Binding-site contacts:
Ligand atom C1 contacts residue TRP231 of chain 1.A at 4.0 Å (hydrophobic).
Ligand atom C4 contacts residue TYR156 of chain 1.A at 4.0 Å (hydrophobic).
Ligand atom O3 contacts residue ARG67 of chain 1.A at 2.9 Å (salt-bridge).
Ligand atom O2 contacts residue MET331 of chain 1.A at 3.9 Å.
Ligand atom C4 contacts residue TRP341 of chain 1.A at 3.6 Å (hydrophobic).
Ligand atom C3 contacts residue ARG67 of chain 1.A at 4.0 Å.
Ligand atom C2 contacts residue TRP63 of chain 1.A at 4.1 Å (hydrophobic).
Ligand atom C6 contacts residue PRO155 of chain 1.A at 3.7 Å (hydrophobic).
Ligand atom O2 contacts residue TRP63 of chain 1.A at 3.2 Å (h-bond).
Ligand atom O3 contacts residue GLU112 of chain 1.A at 3.9 Å.
Ligand atom O2 contacts residue ALA64 of chain 1.A at 3.3 Å.
Ligand atom O6 contacts residue PRO155 of chain 1.A at 3.3 Å.
Ligand atom O2 contacts residue ASP66 of chain 1.A at 2.6 Å (salt-bridge).
Ligand atom C2 contacts residue GLU112 of chain 1.A at 3.5 Å.
Ligand atom C6 contacts residue TYR156 of chain 1.A at 3.7 Å (hydrophobic).
Ligand atom O4 contacts residue ARG67 of chain 1.A at 3.0 Å (salt-bridge).
Ligand atom O5 contacts residue TYR156 of chain 1.A at 3.2 Å.
Ligand atom C1 contacts residue LYS16 of chain 1.A at 3.9 Å.
Ligand atom O3 contacts residue TRP63 of chain 1.A at 3.5 Å (h-bond).
Ligand atom O6 contacts residue TYR156 of chain 1.A at 3.0 Å (h-bond).
Ligand atom C2 contacts residue ASP66 of chain 1.A at 3.4 Å.
Ligand atom C6 contacts residue GLU154 of chain 1.A at 3.3 Å.
Ligand atom C2 contacts residue TRP231 of chain 1.A at 4.0 Å (hydrophobic).
Ligand atom C5 contacts residue TYR156 of chain 1.A at 4.1 Å (hydrophobic).
Ligand atom O3 contacts residue ALA64 of chain 1.A at 3.2 Å.
Ligand atom O1 contacts residue LYS16 of chain 1.A at 3.9 Å.
Ligand atom C6 contacts residue TRP341 of chain 1.A at 3.8 Å (hydrophobic).
Ligand atom O1 contacts residue TRP63 of chain 1.A at 4.1 Å.
Ligand atom O3 contacts residue ASP66 of chain 1.A at 2.7 Å (salt-bridge).
Ligand atom C2 contacts residue LYS16 of chain 1.A at 4.0 Å.
Ligand atom O6 contacts residue GLU154 of chain 1.A at 2.6 Å (salt-bridge).
Ligand atom C1 contacts residue TYR156 of chain 1.A at 3.6 Å (hydrophobic).
Ligand atom C3 contacts residue TRP63 of chain 1.A at 3.8 Å (hydrophobic).
Ligand atom C3 contacts residue ASP66 of chain 1.A at 3.5 Å.
Ligand atom O2 contacts residue LYS16 of chain 1.A at 3.1 Å (salt-bridge).
Ligand atom O2 contacts residue GLU112 of chain 1.A at 2.6 Å (salt-bridge).
Ligand atom C5 contacts residue GLU154 of chain 1.A at 3.9 Å.
Ligand atom O4 contacts residue TRP63 of chain 1.A at 4.0 Å.
Ligand atom O6 contacts residue PHE157 of chain 1.A at 3.9 Å.
Ligand atom O4 contacts residue TRP341 of chain 1.A at 4.1 Å.

Sequence of chain 1.A:
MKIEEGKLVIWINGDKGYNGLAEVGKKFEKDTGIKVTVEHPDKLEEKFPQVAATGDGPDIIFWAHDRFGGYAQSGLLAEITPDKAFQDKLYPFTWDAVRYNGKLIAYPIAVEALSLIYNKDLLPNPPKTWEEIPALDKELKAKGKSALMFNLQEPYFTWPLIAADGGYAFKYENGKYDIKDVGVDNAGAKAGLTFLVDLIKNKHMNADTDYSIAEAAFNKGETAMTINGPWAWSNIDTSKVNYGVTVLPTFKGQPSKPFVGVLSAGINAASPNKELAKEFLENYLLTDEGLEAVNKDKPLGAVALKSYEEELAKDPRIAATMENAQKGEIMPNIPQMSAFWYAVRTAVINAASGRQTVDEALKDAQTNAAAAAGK

The protein below binds the small molecule below.
Small molecule (SMILES): OC[C@H]1O[C@H](O[C@H]2[C@H](O)[C@@H](O)[C@@H](O)O[C@@H]2CO)[C@H](O)[C@@H](O)[C@@H]1O